Sequence of chain 1.C:
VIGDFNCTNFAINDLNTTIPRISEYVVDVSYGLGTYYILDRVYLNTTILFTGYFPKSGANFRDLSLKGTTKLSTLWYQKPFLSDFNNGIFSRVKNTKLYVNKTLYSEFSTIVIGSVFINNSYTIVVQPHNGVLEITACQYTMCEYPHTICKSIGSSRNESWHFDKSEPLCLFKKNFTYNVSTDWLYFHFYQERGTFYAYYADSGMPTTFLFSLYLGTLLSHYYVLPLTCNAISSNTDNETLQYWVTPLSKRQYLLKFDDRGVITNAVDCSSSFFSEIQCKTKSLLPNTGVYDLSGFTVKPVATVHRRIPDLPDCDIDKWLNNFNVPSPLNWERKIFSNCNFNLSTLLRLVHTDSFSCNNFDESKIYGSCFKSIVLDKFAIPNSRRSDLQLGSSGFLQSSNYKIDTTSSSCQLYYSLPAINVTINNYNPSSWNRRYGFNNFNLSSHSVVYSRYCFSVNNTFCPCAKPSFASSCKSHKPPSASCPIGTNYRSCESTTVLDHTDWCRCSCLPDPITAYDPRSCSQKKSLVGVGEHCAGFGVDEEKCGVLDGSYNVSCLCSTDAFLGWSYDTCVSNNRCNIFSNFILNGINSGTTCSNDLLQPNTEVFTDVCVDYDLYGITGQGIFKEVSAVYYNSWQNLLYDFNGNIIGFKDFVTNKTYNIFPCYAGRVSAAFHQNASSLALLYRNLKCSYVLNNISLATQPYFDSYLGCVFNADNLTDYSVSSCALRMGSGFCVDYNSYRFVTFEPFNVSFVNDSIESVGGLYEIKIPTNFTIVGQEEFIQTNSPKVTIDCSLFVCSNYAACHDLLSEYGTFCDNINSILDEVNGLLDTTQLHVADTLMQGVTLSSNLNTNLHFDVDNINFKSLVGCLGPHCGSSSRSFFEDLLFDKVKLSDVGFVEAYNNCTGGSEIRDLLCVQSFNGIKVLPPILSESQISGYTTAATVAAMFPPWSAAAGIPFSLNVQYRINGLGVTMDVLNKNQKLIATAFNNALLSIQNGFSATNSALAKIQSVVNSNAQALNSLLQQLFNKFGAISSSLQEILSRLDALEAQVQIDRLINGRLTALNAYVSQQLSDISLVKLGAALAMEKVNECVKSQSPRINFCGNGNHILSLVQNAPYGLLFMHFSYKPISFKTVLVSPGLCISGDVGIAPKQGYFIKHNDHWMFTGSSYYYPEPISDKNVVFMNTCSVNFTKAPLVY

A protein and the small-molecule ligand that binds it are described below.
Small molecule (SMILES): CC(=O)N[C@H]1[C@H](O[C@H]2[C@H](O)[C@@H](NC(C)=O)CO[C@@H]2CO)O[C@H](CO)[C@@H](O)[C@@H]1O

Binding-site contacts:
Ligand atom C2 contacts residue ASN40 of chain 1.C at 2.5 Å.
Ligand atom N2 contacts residue THR42 of chain 1.C at 4.5 Å.
Ligand atom O7 contacts residue LEU99 of chain 1.C at 3.5 Å.
Ligand atom O7 contacts residue ASN40 of chain 1.C at 4.1 Å.
Ligand atom N2 contacts residue LEU99 of chain 1.C at 4.3 Å.
Ligand atom C1 contacts residue ASN40 of chain 1.C at 1.4 Å.
Ligand atom O5 contacts residue ASN40 of chain 1.C at 2.4 Å (h-bond).
Ligand atom C8 contacts residue ASN40 of chain 1.C at 4.2 Å.
Ligand atom C4 contacts residue ASN40 of chain 1.C at 4.3 Å.
Ligand atom C5 contacts residue ASN40 of chain 1.C at 3.7 Å.
Ligand atom C3 contacts residue ASN40 of chain 1.C at 3.8 Å.
Ligand atom C7 contacts residue ASN40 of chain 1.C at 3.8 Å.
Ligand atom N2 contacts residue ASN40 of chain 1.C at 2.9 Å (h-bond).
Ligand atom C7 contacts residue LEU99 of chain 1.C at 4.2 Å (hydrophobic).